Sequence of chain 2.A:
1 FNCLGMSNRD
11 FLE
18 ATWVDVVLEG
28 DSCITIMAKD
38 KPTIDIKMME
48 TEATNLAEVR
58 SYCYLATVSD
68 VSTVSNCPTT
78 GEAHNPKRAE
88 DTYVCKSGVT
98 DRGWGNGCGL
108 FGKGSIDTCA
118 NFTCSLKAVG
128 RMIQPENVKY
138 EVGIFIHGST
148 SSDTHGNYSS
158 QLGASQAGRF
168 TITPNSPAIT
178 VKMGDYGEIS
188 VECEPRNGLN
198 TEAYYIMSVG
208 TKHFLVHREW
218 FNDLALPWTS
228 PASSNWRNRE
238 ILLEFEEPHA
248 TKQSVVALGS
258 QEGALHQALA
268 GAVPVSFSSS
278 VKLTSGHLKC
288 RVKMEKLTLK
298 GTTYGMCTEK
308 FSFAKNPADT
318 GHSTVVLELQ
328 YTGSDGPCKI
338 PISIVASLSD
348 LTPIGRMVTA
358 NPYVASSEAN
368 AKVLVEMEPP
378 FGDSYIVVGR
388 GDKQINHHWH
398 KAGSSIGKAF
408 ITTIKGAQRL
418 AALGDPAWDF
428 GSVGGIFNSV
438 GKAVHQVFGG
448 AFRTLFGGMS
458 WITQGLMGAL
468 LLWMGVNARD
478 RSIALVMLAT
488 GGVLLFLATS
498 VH

This small molecule binds to this protein.
Small molecule (SMILES): CC(=O)N[C@@H]1[C@@H](O)[C@H](O)[C@@H](CO)O[C@H]1O

Binding-site contacts:
Ligand atom N2 contacts residue ASN118 of chain 2.A at 2.9 Å (h-bond).
Ligand atom O6 contacts residue THR89 of chain 2.A at 4.0 Å.
Ligand atom O5 contacts residue ASN118 of chain 2.A at 2.4 Å (h-bond).
Ligand atom C8 contacts residue ASN118 of chain 2.A at 3.6 Å.
Ligand atom O5 contacts residue PHE119 of chain 2.A at 4.1 Å.
Ligand atom C6 contacts residue THR120 of chain 2.A at 3.4 Å.
Ligand atom C8 contacts residue ASP67 of chain 2.A at 3.3 Å.
Ligand atom C1 contacts residue THR120 of chain 2.A at 4.4 Å.
Ligand atom C6 contacts residue PHE119 of chain 2.A at 4.2 Å (hydrophobic).
Ligand atom C5 contacts residue THR120 of chain 2.A at 4.0 Å.
Ligand atom C3 contacts residue ASN118 of chain 2.A at 3.8 Å.
Ligand atom O5 contacts residue THR89 of chain 2.A at 4.5 Å.
Ligand atom C8 contacts residue SER66 of chain 2.A at 3.3 Å.
Ligand atom O6 contacts residue THR120 of chain 2.A at 3.1 Å (h-bond).
Ligand atom C1 contacts residue ASN118 of chain 2.A at 1.4 Å.
Ligand atom N2 contacts residue TYR90 of chain 2.A at 4.2 Å.
Ligand atom O6 contacts residue PHE119 of chain 2.A at 3.0 Å (h-bond).
Ligand atom O7 contacts residue ASP67 of chain 2.A at 2.8 Å (salt-bridge).
Ligand atom O7 contacts residue ASN118 of chain 2.A at 4.3 Å.
Ligand atom C5 contacts residue ASN118 of chain 2.A at 3.6 Å.
Ligand atom N2 contacts residue ASP67 of chain 2.A at 4.5 Å.
Ligand atom O7 contacts residue TYR90 of chain 2.A at 3.8 Å.
Ligand atom C2 contacts residue ASN118 of chain 2.A at 2.4 Å.
Ligand atom C1 contacts residue THR89 of chain 2.A at 4.2 Å.
Ligand atom C5 contacts residue THR89 of chain 2.A at 4.5 Å.
Ligand atom C7 contacts residue ASN118 of chain 2.A at 3.4 Å.
Ligand atom C4 contacts residue ASN118 of chain 2.A at 4.2 Å.
Ligand atom C7 contacts residue ASP67 of chain 2.A at 3.3 Å.
Ligand atom C7 contacts residue TYR90 of chain 2.A at 4.2 Å (hydrophobic).
Ligand atom O5 contacts residue THR120 of chain 2.A at 3.2 Å (h-bond).